Sequence of chain 1.B:
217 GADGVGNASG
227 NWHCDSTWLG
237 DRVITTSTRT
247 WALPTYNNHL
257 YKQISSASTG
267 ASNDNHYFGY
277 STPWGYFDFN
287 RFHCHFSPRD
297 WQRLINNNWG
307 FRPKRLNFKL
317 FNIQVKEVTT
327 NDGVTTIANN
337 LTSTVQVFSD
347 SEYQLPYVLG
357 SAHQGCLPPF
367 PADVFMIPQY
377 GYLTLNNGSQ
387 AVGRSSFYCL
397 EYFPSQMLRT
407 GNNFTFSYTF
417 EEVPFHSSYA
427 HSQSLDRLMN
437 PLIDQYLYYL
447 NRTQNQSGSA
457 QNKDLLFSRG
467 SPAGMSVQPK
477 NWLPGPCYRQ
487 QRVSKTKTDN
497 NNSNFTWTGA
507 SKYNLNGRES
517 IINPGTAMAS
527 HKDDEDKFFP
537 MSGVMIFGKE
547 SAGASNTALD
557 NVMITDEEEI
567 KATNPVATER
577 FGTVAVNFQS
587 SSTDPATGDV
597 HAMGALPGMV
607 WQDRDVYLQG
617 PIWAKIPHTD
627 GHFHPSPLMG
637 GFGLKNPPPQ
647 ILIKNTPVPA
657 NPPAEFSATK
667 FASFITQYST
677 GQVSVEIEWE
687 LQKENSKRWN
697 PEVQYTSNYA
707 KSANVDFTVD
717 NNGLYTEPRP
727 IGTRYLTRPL

The protein below binds the small molecule below.
Small molecule (SMILES): Nc1ccnc(=O)[nH]1

Sequence of chain 1.E:
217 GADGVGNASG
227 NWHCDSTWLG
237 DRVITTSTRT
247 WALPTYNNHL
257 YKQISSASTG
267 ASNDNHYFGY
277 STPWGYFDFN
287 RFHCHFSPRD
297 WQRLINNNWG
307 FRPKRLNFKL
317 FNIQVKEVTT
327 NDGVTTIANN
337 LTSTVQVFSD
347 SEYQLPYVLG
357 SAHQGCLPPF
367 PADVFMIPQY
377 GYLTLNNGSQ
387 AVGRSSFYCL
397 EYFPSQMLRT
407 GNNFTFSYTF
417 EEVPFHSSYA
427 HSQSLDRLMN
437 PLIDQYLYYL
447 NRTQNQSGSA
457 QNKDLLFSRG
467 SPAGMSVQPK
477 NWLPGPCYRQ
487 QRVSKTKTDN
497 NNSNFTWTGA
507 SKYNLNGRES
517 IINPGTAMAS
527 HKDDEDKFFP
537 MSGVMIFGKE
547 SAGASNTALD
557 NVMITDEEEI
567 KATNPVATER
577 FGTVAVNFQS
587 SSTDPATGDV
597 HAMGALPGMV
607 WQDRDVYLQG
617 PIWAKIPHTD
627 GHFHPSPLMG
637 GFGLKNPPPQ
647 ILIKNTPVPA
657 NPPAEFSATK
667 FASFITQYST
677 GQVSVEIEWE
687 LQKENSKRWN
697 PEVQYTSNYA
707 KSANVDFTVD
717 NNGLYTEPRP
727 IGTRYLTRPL

Binding-site contacts:
Ligand atom C5 contacts residue HIS630 of chain 1.E at 4.3 Å.
Ligand atom N3 contacts residue HIS628 of chain 1.B at 4.4 Å.
Ligand atom O2 contacts residue GLY627 of chain 1.B at 3.5 Å.
Ligand atom C2 contacts residue HIS628 of chain 1.B at 3.3 Å.
Ligand atom O2 contacts residue ASP626 of chain 1.B at 3.7 Å.
Ligand atom C6 contacts residue HIS628 of chain 1.B at 2.9 Å.
Ligand atom O2 contacts residue HIS630 of chain 1.E at 3.8 Å.
Ligand atom N1 contacts residue HIS628 of chain 1.B at 2.3 Å (h-bond).
Ligand atom N4 contacts residue PRO631 of chain 1.E at 4.5 Å.
Ligand atom N1 contacts residue TRP607 of chain 1.E at 4.4 Å.
Ligand atom N4 contacts residue HIS630 of chain 1.E at 3.4 Å.
Ligand atom C5 contacts residue PHE629 of chain 1.E at 4.1 Å (hydrophobic).
Ligand atom C4 contacts residue HIS630 of chain 1.E at 3.4 Å.
Ligand atom N1 contacts residue PHE629 of chain 1.B at 4.2 Å.
Ligand atom N3 contacts residue HIS630 of chain 1.E at 2.9 Å (h-bond).
Ligand atom C6 contacts residue PHE629 of chain 1.B at 4.1 Å (hydrophobic).
Ligand atom N1 contacts residue HIS630 of chain 1.E at 4.2 Å.
Ligand atom O2 contacts residue HIS628 of chain 1.B at 3.3 Å (h-bond).
Ligand atom C5 contacts residue HIS628 of chain 1.B at 4.1 Å.
Ligand atom C2 contacts residue HIS630 of chain 1.E at 3.4 Å.
Ligand atom C2 contacts residue GLY627 of chain 1.B at 4.2 Å.
Ligand atom C6 contacts residue PHE629 of chain 1.E at 4.4 Å (hydrophobic).